Binding-site contacts:
Ligand atom C18 contacts residue TRP208 of chain 1.A at 3.6 Å (hydrophobic).
Ligand atom C17 contacts residue TRP208 of chain 1.A at 3.2 Å (hydrophobic).
Ligand atom OX contacts residue CYS184 of chain 1.A at 3.2 Å (h-bond).
Ligand atom N12 contacts residue GLY211 of chain 1.A at 2.9 Å (h-bond).
Ligand atom C13 contacts residue SER188 of chain 1.A at 3.7 Å.
Ligand atom N23 contacts residue GLY209 of chain 1.A at 2.9 Å (h-bond).
Ligand atom C18 contacts residue GLU89 of chain 1.A at 3.4 Å.
Ligand atom OX contacts residue GLY186 of chain 1.A at 2.7 Å (h-bond).
Ligand atom N12 contacts residue ASP182 of chain 1.A at 2.4 Å (salt-bridge).
Ligand atom C10 contacts residue ASP182 of chain 1.A at 3.1 Å.
Ligand atom N11 contacts residue ALA183 of chain 1.A at 3.3 Å (h-bond).
Ligand atom C6 contacts residue SER188 of chain 1.A at 3.0 Å.
Ligand atom N9 contacts residue TRP208 of chain 1.A at 3.7 Å.
Ligand atom N12 contacts residue ALA183 of chain 1.A at 3.5 Å (h-bond).
Ligand atom N11 contacts residue GLY219 of chain 1.A at 3.4 Å.
Ligand atom N33 contacts residue SER188 of chain 1.A at 2.7 Å (h-bond).
Ligand atom O30 contacts residue TRP208 of chain 1.A at 3.2 Å.
Ligand atom C17 contacts residue HIS165 of chain 1.A at 3.3 Å.
Ligand atom S36 contacts residue LYS185 of chain 1.A at 2.8 Å.
Ligand atom C18 contacts residue GLY209 of chain 1.A at 3.6 Å.
Ligand atom C17 contacts residue GLU89 of chain 1.A at 3.2 Å.
Ligand atom C15 contacts residue SER207 of chain 1.A at 3.1 Å.
Ligand atom CZ contacts residue SER188 of chain 1.A at 2.5 Å.
Ligand atom O30 contacts residue GLY209 of chain 1.A at 3.3 Å (h-bond).
Ligand atom C16 contacts residue HIS165 of chain 1.A at 3.1 Å.
Ligand atom OX contacts residue LYS185 of chain 1.A at 3.5 Å.
Ligand atom C6 contacts residue CYS184 of chain 1.A at 3.5 Å (hydrophobic).
Ligand atom N5 contacts residue SER207 of chain 1.A at 3.0 Å (h-bond).
Ligand atom CY contacts residue SER188 of chain 1.A at 2.4 Å.
Ligand atom OX contacts residue SER188 of chain 1.A at 2.4 Å (h-bond).
Ligand atom N33 contacts residue HIS44 of chain 1.A at 3.0 Å (h-bond).
Ligand atom N11 contacts residue ASP182 of chain 1.A at 2.6 Å (salt-bridge).
Ligand atom OX contacts residue ASP187 of chain 1.A at 3.0 Å (salt-bridge).
Ligand atom C10 contacts residue ALA183 of chain 1.A at 3.2 Å (hydrophobic).
Ligand atom CX contacts residue SER188 of chain 1.A at 1.4 Å.
Ligand atom N5 contacts residue SER188 of chain 1.A at 2.6 Å (h-bond).
Ligand atom N12 contacts residue CYS212 of chain 1.A at 3.7 Å.
Ligand atom S36 contacts residue GLY186 of chain 1.A at 2.9 Å (h-bond).
Ligand atom C13 contacts residue SER207 of chain 1.A at 3.6 Å.
Ligand atom C22 contacts residue GLY209 of chain 1.A at 3.7 Å.

This small molecule binds to this protein.
Small molecule (SMILES): [H]/N=C(/N)NCCC[C@H](NC(=O)Cn1c(SC)ncc(NCc2ccccc2)c1=O)C(=O)c1nccs1

Sequence of chain 1.A:
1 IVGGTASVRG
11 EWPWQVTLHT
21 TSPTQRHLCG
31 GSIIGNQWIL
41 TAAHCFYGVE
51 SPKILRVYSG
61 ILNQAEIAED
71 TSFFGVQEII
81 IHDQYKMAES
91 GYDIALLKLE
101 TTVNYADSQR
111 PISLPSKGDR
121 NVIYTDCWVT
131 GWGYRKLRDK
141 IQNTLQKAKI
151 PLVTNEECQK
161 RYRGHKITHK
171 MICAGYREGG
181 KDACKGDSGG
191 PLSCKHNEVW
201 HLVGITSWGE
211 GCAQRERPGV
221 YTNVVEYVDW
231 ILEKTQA